Sequence of chain 1.A:
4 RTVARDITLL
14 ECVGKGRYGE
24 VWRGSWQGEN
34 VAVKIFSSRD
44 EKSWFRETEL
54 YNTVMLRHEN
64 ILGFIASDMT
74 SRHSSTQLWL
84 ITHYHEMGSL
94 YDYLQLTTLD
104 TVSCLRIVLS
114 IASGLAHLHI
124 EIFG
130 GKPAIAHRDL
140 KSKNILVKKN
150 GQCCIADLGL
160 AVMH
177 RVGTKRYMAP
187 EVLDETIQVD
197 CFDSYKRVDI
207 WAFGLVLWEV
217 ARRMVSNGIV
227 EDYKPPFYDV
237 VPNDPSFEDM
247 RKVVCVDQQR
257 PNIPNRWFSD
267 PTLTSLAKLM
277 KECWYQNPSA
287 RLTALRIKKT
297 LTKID

A small-molecule ligand and the protein it binds are described below.
Small molecule (SMILES): O=C1NCCN1

Binding-site contacts:
Ligand atom C05 contacts residue DMS1 of chain 1.H at 3.8 Å.
Ligand atom C04 contacts residue ILE68 of chain 1.A at 3.7 Å (hydrophobic).
Ligand atom O01 contacts residue HIS86 of chain 1.A at 3.3 Å.
Ligand atom N06 contacts residue DMS1 of chain 1.H at 4.4 Å.
Ligand atom N03 contacts residue HIS86 of chain 1.A at 3.9 Å.
Ligand atom C05 contacts residue HIS86 of chain 1.A at 3.8 Å.
Ligand atom C04 contacts residue VAL34 of chain 1.A at 4.3 Å (hydrophobic).
Ligand atom O01 contacts residue TYR87 of chain 1.A at 2.9 Å (h-bond).
Ligand atom C02 contacts residue ASN33 of chain 1.A at 3.5 Å.
Ligand atom N03 contacts residue ASN33 of chain 1.A at 2.8 Å (h-bond).
Ligand atom N06 contacts residue HIS86 of chain 1.A at 3.6 Å.
Ligand atom C02 contacts residue HIS86 of chain 1.A at 3.6 Å.
Ligand atom N03 contacts residue VAL34 of chain 1.A at 3.9 Å.
Ligand atom O01 contacts residue ASN33 of chain 1.A at 3.5 Å (h-bond).
Ligand atom C04 contacts residue ASN33 of chain 1.A at 3.8 Å.
Ligand atom N03 contacts residue ILE68 of chain 1.A at 3.8 Å.
Ligand atom C02 contacts residue TYR87 of chain 1.A at 3.8 Å (hydrophobic).
Ligand atom C04 contacts residue HIS86 of chain 1.A at 4.2 Å.
Ligand atom N03 contacts residue TYR87 of chain 1.A at 4.3 Å.